Sequence of chain 1.G:
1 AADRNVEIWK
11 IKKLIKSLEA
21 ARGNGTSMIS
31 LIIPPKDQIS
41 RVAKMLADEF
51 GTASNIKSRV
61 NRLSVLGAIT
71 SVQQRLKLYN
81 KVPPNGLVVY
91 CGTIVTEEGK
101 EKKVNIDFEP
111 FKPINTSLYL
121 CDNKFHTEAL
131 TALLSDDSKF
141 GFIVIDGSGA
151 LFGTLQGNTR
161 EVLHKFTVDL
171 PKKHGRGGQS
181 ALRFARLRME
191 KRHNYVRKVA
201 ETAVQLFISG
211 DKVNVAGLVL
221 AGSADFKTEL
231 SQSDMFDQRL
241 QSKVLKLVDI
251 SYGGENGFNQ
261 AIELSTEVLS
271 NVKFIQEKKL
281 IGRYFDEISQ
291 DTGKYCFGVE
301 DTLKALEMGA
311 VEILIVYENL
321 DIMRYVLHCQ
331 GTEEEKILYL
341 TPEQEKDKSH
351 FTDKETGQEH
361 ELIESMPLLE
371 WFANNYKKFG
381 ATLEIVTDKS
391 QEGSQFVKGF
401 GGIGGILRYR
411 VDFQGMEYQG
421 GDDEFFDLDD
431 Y

Binding-site contacts:
Ligand atom O2' contacts residue ASN61 of chain 1.G at 3.6 Å.
Ligand atom N1 contacts residue VAL65 of chain 1.G at 3.7 Å.
Ligand atom N6 contacts residue CYS121 of chain 1.G at 4.2 Å.
Ligand atom C4 contacts residue ASN55 of chain 1.G at 3.9 Å.
Ligand atom O4 contacts residue LYS57 of chain 1.G at 2.5 Å (salt-bridge).
Ligand atom C4' contacts residue THR52 of chain 1.G at 3.9 Å.
Ligand atom C6 contacts residue ASN55 of chain 1.G at 4.0 Å.
Ligand atom N1 contacts residue CYS121 of chain 1.G at 3.3 Å (h-bond).
Ligand atom N7 contacts residue THR52 of chain 1.G at 3.9 Å.
Ligand atom N9 contacts residue THR26 of chain 1.G at 4.0 Å.
Ligand atom C2' contacts residue THR26 of chain 1.G at 3.6 Å.
Ligand atom C4 contacts residue THR26 of chain 1.G at 3.7 Å.
Ligand atom OP2 contacts residue LYS57 of chain 1.G at 2.8 Å (salt-bridge).
Ligand atom C2 contacts residue ASN55 of chain 1.G at 3.6 Å.
Ligand atom N6 contacts residue GLU49 of chain 1.G at 2.6 Å (salt-bridge).
Ligand atom OP2 contacts residue ILE56 of chain 1.G at 3.2 Å.
Ligand atom O2' contacts residue THR52 of chain 1.G at 3.3 Å.
Ligand atom N3 contacts residue ASN55 of chain 1.G at 3.6 Å.
Ligand atom C2 contacts residue VAL65 of chain 1.G at 3.6 Å (hydrophobic).
Ligand atom N3 contacts residue THR26 of chain 1.G at 2.8 Å (h-bond).
Ligand atom O2' contacts residue THR26 of chain 1.G at 3.1 Å (h-bond).
Ligand atom C5' contacts residue LYS57 of chain 1.G at 3.6 Å.
Ligand atom N6 contacts residue THR52 of chain 1.G at 3.3 Å.
Ligand atom C5 contacts residue LYS57 of chain 1.G at 4.1 Å.
Ligand atom C2' contacts residue THR52 of chain 1.G at 4.1 Å.
Ligand atom C4 contacts residue LYS57 of chain 1.G at 3.5 Å.
Ligand atom N1 contacts residue ASN55 of chain 1.G at 3.8 Å.
Ligand atom O4' contacts residue THR52 of chain 1.G at 3.6 Å.
Ligand atom C1' contacts residue THR26 of chain 1.G at 3.4 Å.
Ligand atom N6 contacts residue ALA53 of chain 1.G at 3.8 Å.
Ligand atom O2 contacts residue ASN55 of chain 1.G at 4.0 Å.
Ligand atom O4' contacts residue THR26 of chain 1.G at 4.2 Å.
Ligand atom C5 contacts residue ASN55 of chain 1.G at 4.1 Å.
Ligand atom C1' contacts residue THR52 of chain 1.G at 3.7 Å.
Ligand atom C2 contacts residue CYS121 of chain 1.G at 4.0 Å (hydrophobic).
Ligand atom O5' contacts residue LYS57 of chain 1.G at 4.0 Å.
Ligand atom C6 contacts residue GLU49 of chain 1.G at 3.9 Å.
Ligand atom C2 contacts residue ASP122 of chain 1.G at 4.1 Å.
Ligand atom C2 contacts residue THR26 of chain 1.G at 3.7 Å.
Ligand atom P contacts residue LYS57 of chain 1.G at 4.0 Å.

The protein below binds the small molecule below.
Small molecule (SMILES): Nc1ccn([C@@H]2O[C@H](COP(=O)=O)[C@@H](O[P](=O)(O)OC[C@H]3O[C@@H](n4ccc(N)nc4=O)[C@H](O)[C@@H]3O[P](=O)(O)OC[C@H]3O[C@@H](n4ccc(=O)[nH]c4=O)[C@H](O)[C@@H]3O[P](=O)(O)OC[C@H]3O[C@@H](n4ccc(=O)[nH]c4=O)[C@H](O)[C@@H]3O[P](=O)(O)OC[C@H]3O[C@@H](n4cnc5c(N)ncnc54)[C@H](O)[C@@H]3O[P](=O)(O)OC[C@H]3O[C@@H](n4cnc5c(N)ncnc54)[C@H](O)[C@@H]3O[P](=O)(O)OC[C@H]3O[C@@H](n4cnc5c(N)ncnc54)[C@H](O)[C@@H]3O[P](=O)(O)OC[C@H]3O[C@@H](n4cnc5c(N)ncnc54)[C@H](O)[C@@H]3O[P](=O)(O)OC[C@H]3O[C@@H](n4cnc5c(N)ncnc54)[C@H](O)[C@@H]3O)[C@H]2O)c(=O)n1